Binding-site contacts:
Ligand atom OAH contacts residue LEU37 of chain 1.B at 3.7 Å.
Ligand atom CAL contacts residue MET87 of chain 1.B at 3.9 Å (hydrophobic).
Ligand atom CAS contacts residue ASN95 of chain 1.B at 3.2 Å.
Ligand atom OAI contacts residue THR178 of chain 1.B at 3.5 Å.
Ligand atom CAD contacts residue ASP82 of chain 1.B at 3.4 Å.
Ligand atom OAI contacts residue ASP82 of chain 1.B at 2.6 Å (salt-bridge).
Ligand atom OAI contacts residue ALA44 of chain 1.B at 3.3 Å.
Ligand atom CBB contacts residue LYS47 of chain 1.B at 3.5 Å.
Ligand atom CAB contacts residue ASN40 of chain 1.B at 3.6 Å.
Ligand atom OAK contacts residue ALA44 of chain 1.B at 4.0 Å.
Ligand atom NAR contacts residue GLY129 of chain 1.B at 3.3 Å (h-bond).
Ligand atom OAH contacts residue ASN40 of chain 1.B at 3.5 Å.
Ligand atom CAS contacts residue LEU96 of chain 1.B at 3.8 Å (hydrophobic).
Ligand atom CAV contacts residue ASN95 of chain 1.B at 3.7 Å.
Ligand atom CAC contacts residue ASP82 of chain 1.B at 3.3 Å.
Ligand atom CAB contacts residue ILE180 of chain 1.B at 3.9 Å (hydrophobic).
Ligand atom OAH contacts residue ILE180 of chain 1.B at 3.4 Å.
Ligand atom CAC contacts residue THR178 of chain 1.B at 4.0 Å.
Ligand atom NAO contacts residue ASN95 of chain 1.B at 3.9 Å.
Ligand atom CAW contacts residue LYS47 of chain 1.B at 3.8 Å.
Ligand atom CAJ contacts residue MET87 of chain 1.B at 3.8 Å (hydrophobic).
Ligand atom BR1 contacts residue LYS47 of chain 1.B at 3.5 Å.
Ligand atom CAU contacts residue ASN95 of chain 1.B at 3.6 Å.
Ligand atom CL1 contacts residue PHE132 of chain 1.B at 3.3 Å.
Ligand atom OAK contacts residue THR178 of chain 1.B at 3.6 Å.
Ligand atom OAK contacts residue MET87 of chain 1.B at 3.7 Å.
Ligand atom CAP contacts residue ASN95 of chain 1.B at 3.7 Å.
Ligand atom CBB contacts residue VAL85 of chain 1.B at 3.6 Å (hydrophobic).
Ligand atom CL1 contacts residue ASN40 of chain 1.B at 3.3 Å.
Ligand atom OBA contacts residue LYS47 of chain 1.B at 3.9 Å.
Ligand atom NAR contacts residue ASN40 of chain 1.B at 3.7 Å.
Ligand atom CAA contacts residue ASN40 of chain 1.B at 3.8 Å.
Ligand atom NAO contacts residue LEU96 of chain 1.B at 4.0 Å.
Ligand atom CAW contacts residue ASN95 of chain 1.B at 3.9 Å.
Ligand atom CAY contacts residue ASN95 of chain 1.B at 3.4 Å.
Ligand atom CAT contacts residue ASN95 of chain 1.B at 3.5 Å.
Ligand atom CAD contacts residue THR178 of chain 1.B at 3.9 Å.
Ligand atom CAX contacts residue ASN95 of chain 1.B at 4.0 Å.
Ligand atom CAQ contacts residue GLY129 of chain 1.B at 3.1 Å.
Ligand atom CAY contacts residue MET87 of chain 1.B at 3.4 Å (hydrophobic).

The protein below binds the small molecule below.
Small molecule (SMILES): COC(=O)c1c(O)cc(O)c(Cl)c1CCc1nccn1Cc1ccc(Br)cc1

Sequence of chain 1.B:
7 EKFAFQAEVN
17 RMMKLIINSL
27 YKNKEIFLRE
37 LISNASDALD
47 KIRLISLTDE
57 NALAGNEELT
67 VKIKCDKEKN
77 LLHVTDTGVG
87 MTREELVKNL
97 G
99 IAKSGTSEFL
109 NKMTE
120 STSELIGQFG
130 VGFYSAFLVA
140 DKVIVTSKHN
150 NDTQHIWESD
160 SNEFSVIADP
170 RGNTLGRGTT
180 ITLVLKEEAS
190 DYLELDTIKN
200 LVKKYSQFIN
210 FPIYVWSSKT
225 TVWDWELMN